Binding-site contacts:
Ligand atom CG2 contacts residue SER118 of chain 1.A at 3.4 Å.
Ligand atom CA contacts residue VAL117 of chain 1.A at 3.6 Å (hydrophobic).
Ligand atom C contacts residue TYR190 of chain 1.A at 3.3 Å (hydrophobic).
Ligand atom CB contacts residue VAL117 of chain 1.A at 3.5 Å (hydrophobic).
Ligand atom CE contacts residue CYS55 of chain 1.A at 3.6 Å (hydrophobic).
Ligand atom CB contacts residue MET120 of chain 1.A at 3.6 Å (hydrophobic).
Ligand atom CA contacts residue TYR190 of chain 1.A at 3.2 Å (hydrophobic).
Ligand atom CB contacts residue TYR190 of chain 1.A at 3.3 Å (hydrophobic).
Ligand atom C contacts residue ALA54 of chain 1.A at 3.6 Å (hydrophobic).
Ligand atom CE contacts residue LEU107 of chain 1.A at 3.2 Å (hydrophobic).
Ligand atom CB contacts residue ALA54 of chain 1.A at 3.4 Å (hydrophobic).
Ligand atom NZ contacts residue LEU107 of chain 1.A at 3.3 Å (h-bond).
Ligand atom NZ contacts residue PRO110 of chain 1.A at 3.3 Å (h-bond).
Ligand atom N contacts residue VAL117 of chain 1.A at 3.7 Å.
Ligand atom NZ contacts residue ALA106 of chain 1.A at 2.7 Å (h-bond).
Ligand atom CA contacts residue ALA54 of chain 1.A at 3.3 Å (hydrophobic).
Ligand atom NH2 contacts residue ASP186 of chain 1.A at 2.9 Å (salt-bridge).
Ligand atom CB contacts residue MET120 of chain 1.A at 3.6 Å (hydrophobic).
Ligand atom NZ contacts residue ILE109 of chain 1.A at 2.9 Å (h-bond).
Ligand atom CE contacts residue PRO110 of chain 1.A at 3.5 Å (hydrophobic).
Ligand atom CB contacts residue ASP186 of chain 1.A at 3.5 Å.
Ligand atom CD contacts residue TYR190 of chain 1.A at 3.3 Å (hydrophobic).
Ligand atom CB contacts residue PHE114 of chain 1.A at 3.4 Å (hydrophobic).
Ligand atom O contacts residue VAL188 of chain 1.A at 2.9 Å (h-bond).
Ligand atom OG contacts residue VAL188 of chain 1.A at 3.3 Å (h-bond).
Ligand atom NZ contacts residue GLU179 of chain 1.A at 3.0 Å (salt-bridge).
Ligand atom NH2 contacts residue VAL188 of chain 1.A at 3.5 Å.
Ligand atom NZ contacts residue VAL112 of chain 1.A at 2.7 Å (h-bond).
Ligand atom O contacts residue ASN187 of chain 1.A at 3.3 Å (h-bond).
Ligand atom O contacts residue TYR190 of chain 1.A at 2.7 Å (h-bond).
Ligand atom CG contacts residue ASP186 of chain 1.A at 3.6 Å.
Ligand atom CZ contacts residue ASP186 of chain 1.A at 2.9 Å.
Ligand atom N contacts residue ALA54 of chain 1.A at 3.0 Å (h-bond).
Ligand atom CZ contacts residue VAL188 of chain 1.A at 3.6 Å (hydrophobic).
Ligand atom N contacts residue VAL188 of chain 1.A at 3.2 Å (h-bond).
Ligand atom OG1 contacts residue VAL117 of chain 1.A at 2.5 Å (h-bond).
Ligand atom OG contacts residue ASN187 of chain 1.A at 3.6 Å.
Ligand atom NE contacts residue ASP186 of chain 1.A at 2.2 Å (salt-bridge).
Ligand atom CD contacts residue ASP186 of chain 1.A at 3.2 Å.
Ligand atom CG2 contacts residue VAL117 of chain 1.A at 3.5 Å (hydrophobic).

A protein and the small-molecule ligand that binds it are described below.
Small molecule (SMILES): C[C@H](N)C(=O)N[C@@H](C)C(=O)N[C@H](C(=O)N[C@@H](CCCCN)C(=O)N[C@@H](C)C(=O)N[C@@H](C)C(=O)N[C@@H](CCCN=C(N)N)C(=O)N[C@@H](CCCCN)C(=O)N[C@H](C=O)CO)[C@@H](C)O

Sequence of chain 1.A:
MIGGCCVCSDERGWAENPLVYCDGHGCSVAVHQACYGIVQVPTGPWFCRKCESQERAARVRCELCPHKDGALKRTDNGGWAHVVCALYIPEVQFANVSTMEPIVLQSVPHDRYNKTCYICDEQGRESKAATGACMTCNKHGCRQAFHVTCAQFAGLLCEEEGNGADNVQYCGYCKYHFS